Binding-site contacts:
Ligand atom C7 contacts residue ASN149 of chain 1.F at 3.4 Å.
Ligand atom C1 contacts residue ARG90 of chain 1.F at 4.3 Å.
Ligand atom C2 contacts residue ASN149 of chain 1.F at 2.5 Å.
Ligand atom C3 contacts residue ARG90 of chain 1.F at 4.4 Å.
Ligand atom C7 contacts residue ARG90 of chain 1.F at 3.8 Å.
Ligand atom C1 contacts residue THR158 of chain 1.F at 4.2 Å.
Ligand atom C5 contacts residue ASN149 of chain 1.F at 3.7 Å.
Ligand atom N2 contacts residue ASN149 of chain 1.F at 2.7 Å (h-bond).
Ligand atom N2 contacts residue ARG90 of chain 1.F at 3.4 Å (salt-bridge).
Ligand atom C5 contacts residue THR158 of chain 1.F at 4.0 Å.
Ligand atom C8 contacts residue ARG90 of chain 1.F at 3.1 Å.
Ligand atom O6 contacts residue THR158 of chain 1.F at 2.7 Å (h-bond).
Ligand atom C6 contacts residue THR158 of chain 1.F at 3.5 Å.
Ligand atom O5 contacts residue THR158 of chain 1.F at 3.2 Å (h-bond).
Ligand atom C3 contacts residue ASN149 of chain 1.F at 3.8 Å.
Ligand atom O5 contacts residue ASN149 of chain 1.F at 2.4 Å (h-bond).
Ligand atom C1 contacts residue ASN149 of chain 1.F at 1.4 Å.
Ligand atom C4 contacts residue ASN149 of chain 1.F at 4.3 Å.
Ligand atom O7 contacts residue ASN149 of chain 1.F at 3.9 Å.
Ligand atom C1 contacts residue GLU160 of chain 1.F at 4.2 Å.
Ligand atom C2 contacts residue ARG90 of chain 1.F at 4.3 Å.
Ligand atom C8 contacts residue ASN149 of chain 1.F at 3.7 Å.

Sequence of chain 1.F:
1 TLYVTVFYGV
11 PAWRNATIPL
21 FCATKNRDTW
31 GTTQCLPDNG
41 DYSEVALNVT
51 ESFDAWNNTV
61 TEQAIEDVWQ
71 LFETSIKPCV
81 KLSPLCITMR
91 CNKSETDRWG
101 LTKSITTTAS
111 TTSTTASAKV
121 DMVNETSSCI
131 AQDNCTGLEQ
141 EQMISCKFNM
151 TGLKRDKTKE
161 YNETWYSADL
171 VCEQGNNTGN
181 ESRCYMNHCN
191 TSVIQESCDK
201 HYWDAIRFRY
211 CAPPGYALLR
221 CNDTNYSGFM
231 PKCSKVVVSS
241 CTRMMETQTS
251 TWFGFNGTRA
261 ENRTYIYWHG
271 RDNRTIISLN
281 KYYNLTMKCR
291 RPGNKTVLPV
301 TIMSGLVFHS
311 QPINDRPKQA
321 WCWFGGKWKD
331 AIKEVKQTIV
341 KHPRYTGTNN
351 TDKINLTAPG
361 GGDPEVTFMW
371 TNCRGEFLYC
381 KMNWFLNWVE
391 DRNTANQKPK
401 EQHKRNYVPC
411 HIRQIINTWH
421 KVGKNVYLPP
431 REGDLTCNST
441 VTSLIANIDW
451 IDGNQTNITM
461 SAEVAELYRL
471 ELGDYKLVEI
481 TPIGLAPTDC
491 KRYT

The protein below binds the small molecule below.
Small molecule (SMILES): CC(=O)N[C@H]1[C@H](O[C@H]2[C@H](O)[C@@H](NC(C)=O)CO[C@@H]2CO)O[C@H](CO)[C@@H](O[C@@H]2O[C@H](CO[C@H]3O[C@H](CO)[C@@H](O)[C@H](O)[C@@H]3O)[C@@H](O)[C@H](O[C@H]3O[C@H](CO)[C@@H](O)[C@H](O)[C@@H]3O)[C@@H]2O)[C@@H]1O